A small-molecule ligand and the protein it binds are described below.
Small molecule (SMILES): CC(=O)N[C@@H]1[C@@H](O)[C@H](O)[C@@H](CO)O[C@H]1O

Binding-site contacts:
Ligand atom O5 contacts residue ASN93 of chain 1.A at 2.4 Å (h-bond).
Ligand atom C1 contacts residue ASN93 of chain 1.A at 1.4 Å.
Ligand atom C3 contacts residue ASN93 of chain 1.A at 3.7 Å.
Ligand atom O5 contacts residue HIS55 of chain 1.A at 3.8 Å.
Ligand atom C7 contacts residue ASN93 of chain 1.A at 3.5 Å.
Ligand atom C2 contacts residue ASN93 of chain 1.A at 2.4 Å.
Ligand atom C5 contacts residue ASN93 of chain 1.A at 3.7 Å.
Ligand atom O7 contacts residue ASN93 of chain 1.A at 4.0 Å.
Ligand atom C1 contacts residue HIS55 of chain 1.A at 4.3 Å.
Ligand atom N2 contacts residue ASN93 of chain 1.A at 2.7 Å (h-bond).
Ligand atom C4 contacts residue ASN93 of chain 1.A at 4.2 Å.

Sequence of chain 1.A:
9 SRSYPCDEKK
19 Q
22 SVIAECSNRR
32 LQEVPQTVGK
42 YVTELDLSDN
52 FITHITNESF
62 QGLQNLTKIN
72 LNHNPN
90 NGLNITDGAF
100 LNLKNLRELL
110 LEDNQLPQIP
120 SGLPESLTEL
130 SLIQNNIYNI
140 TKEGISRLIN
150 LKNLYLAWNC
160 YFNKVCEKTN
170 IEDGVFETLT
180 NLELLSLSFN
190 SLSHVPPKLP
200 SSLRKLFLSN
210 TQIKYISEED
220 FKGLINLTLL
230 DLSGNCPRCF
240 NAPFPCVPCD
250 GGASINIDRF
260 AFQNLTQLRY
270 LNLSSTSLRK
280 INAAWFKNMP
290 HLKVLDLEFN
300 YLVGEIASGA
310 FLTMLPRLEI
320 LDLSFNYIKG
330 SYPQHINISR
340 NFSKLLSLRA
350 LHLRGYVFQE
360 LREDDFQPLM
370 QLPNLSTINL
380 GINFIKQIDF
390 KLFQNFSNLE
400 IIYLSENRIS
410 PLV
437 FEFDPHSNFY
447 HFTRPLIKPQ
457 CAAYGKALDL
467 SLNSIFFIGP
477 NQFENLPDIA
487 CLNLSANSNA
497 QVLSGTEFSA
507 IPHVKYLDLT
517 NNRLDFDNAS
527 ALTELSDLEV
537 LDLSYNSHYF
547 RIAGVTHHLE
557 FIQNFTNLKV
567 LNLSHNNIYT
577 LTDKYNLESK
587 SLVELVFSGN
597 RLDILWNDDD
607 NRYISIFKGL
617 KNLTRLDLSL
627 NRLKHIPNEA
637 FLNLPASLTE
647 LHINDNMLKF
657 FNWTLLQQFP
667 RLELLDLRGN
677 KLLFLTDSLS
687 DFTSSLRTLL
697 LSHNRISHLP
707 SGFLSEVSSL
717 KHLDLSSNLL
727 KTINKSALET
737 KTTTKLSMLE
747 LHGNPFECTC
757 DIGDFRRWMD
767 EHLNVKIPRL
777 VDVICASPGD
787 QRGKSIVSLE